Binding-site contacts:
Ligand atom C1 contacts residue ASN165 of chain 1.A at 1.4 Å.
Ligand atom N2 contacts residue ASN165 of chain 1.A at 2.8 Å (h-bond).
Ligand atom C7 contacts residue ASN165 of chain 1.A at 4.0 Å.
Ligand atom C2 contacts residue ASN165 of chain 1.A at 2.6 Å.
Ligand atom C4 contacts residue ASN165 of chain 1.A at 4.3 Å.
Ligand atom C3 contacts residue ASN165 of chain 1.A at 3.8 Å.
Ligand atom C5 contacts residue ASN165 of chain 1.A at 3.7 Å.
Ligand atom O5 contacts residue ASN165 of chain 1.A at 2.6 Å (h-bond).

Sequence of chain 1.A:
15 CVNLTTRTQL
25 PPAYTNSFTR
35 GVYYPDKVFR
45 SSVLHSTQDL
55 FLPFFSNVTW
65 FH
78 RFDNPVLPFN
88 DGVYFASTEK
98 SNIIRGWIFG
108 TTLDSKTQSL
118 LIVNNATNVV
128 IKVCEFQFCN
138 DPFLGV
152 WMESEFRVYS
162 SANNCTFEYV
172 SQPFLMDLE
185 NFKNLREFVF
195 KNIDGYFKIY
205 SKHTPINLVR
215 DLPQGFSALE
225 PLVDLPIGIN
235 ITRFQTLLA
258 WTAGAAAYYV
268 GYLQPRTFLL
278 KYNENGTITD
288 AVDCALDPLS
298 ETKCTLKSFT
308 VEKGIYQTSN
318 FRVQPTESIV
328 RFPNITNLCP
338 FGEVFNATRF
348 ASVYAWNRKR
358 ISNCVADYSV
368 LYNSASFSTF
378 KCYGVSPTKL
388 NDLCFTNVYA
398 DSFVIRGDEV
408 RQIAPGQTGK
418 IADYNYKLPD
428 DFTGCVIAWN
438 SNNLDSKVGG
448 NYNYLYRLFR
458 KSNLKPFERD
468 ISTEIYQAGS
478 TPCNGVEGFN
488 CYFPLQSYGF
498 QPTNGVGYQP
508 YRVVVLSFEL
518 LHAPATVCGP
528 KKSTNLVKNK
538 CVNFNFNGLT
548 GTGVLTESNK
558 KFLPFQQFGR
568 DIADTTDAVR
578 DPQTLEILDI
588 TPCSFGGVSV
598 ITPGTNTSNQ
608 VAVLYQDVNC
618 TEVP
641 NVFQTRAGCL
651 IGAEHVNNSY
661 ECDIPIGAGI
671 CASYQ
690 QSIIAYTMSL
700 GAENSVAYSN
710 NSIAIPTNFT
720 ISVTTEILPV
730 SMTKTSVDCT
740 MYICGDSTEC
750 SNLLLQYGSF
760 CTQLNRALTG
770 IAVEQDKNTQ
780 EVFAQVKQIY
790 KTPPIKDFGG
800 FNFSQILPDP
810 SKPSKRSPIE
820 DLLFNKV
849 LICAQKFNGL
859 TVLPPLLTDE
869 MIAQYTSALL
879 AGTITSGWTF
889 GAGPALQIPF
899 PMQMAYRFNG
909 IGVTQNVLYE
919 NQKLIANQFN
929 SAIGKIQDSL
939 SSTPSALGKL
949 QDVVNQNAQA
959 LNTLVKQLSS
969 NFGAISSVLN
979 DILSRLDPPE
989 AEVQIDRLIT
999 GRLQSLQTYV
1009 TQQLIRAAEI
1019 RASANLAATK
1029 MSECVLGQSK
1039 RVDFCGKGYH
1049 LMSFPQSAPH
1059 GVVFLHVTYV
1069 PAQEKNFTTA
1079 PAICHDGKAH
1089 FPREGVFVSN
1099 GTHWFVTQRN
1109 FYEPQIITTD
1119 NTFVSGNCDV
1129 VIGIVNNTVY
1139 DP

This protein binds this small molecule.
Small molecule (SMILES): CC(=O)N[C@@H]1[C@@H](O)[C@H](O)[C@@H](CO)O[C@H]1O